Sequence of chain 1.R:
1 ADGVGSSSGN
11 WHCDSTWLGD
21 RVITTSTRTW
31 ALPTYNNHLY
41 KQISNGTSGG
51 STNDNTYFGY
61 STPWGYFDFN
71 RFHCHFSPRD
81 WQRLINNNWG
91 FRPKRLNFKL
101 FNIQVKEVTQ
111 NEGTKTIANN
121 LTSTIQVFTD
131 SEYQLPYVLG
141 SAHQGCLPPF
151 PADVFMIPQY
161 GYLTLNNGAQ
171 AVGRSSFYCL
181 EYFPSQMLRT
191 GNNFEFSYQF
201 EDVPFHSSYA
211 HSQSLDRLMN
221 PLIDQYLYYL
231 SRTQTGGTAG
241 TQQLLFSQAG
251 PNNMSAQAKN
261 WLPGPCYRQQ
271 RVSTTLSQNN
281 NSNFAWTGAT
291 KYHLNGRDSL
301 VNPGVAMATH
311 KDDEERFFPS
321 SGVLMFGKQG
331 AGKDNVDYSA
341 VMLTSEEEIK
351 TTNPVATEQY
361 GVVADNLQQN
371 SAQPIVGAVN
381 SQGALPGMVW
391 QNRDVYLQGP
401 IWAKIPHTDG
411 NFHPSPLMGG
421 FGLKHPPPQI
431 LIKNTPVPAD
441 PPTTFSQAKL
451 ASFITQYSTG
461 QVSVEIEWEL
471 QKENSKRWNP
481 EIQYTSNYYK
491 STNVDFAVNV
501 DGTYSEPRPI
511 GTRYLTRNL

A small-molecule ligand and the protein it binds are described below.
Small molecule (SMILES): Nc1ncnc2c1ncn2[C@H]1C[C@H](O)[C@@H](COP(=O)(O)O)O1

Binding-site contacts:
Ligand atom N6 contacts residue SER415 of chain 1.R at 3.4 Å.
Ligand atom C1' contacts residue DC1 of chain 1.QC at 3.9 Å.
Ligand atom OP1 contacts residue ASN411 of chain 1.S at 3.6 Å.
Ligand atom OP2 contacts residue DC1 of chain 1.QC at 2.5 Å (h-bond).
Ligand atom C5 contacts residue PRO414 of chain 1.R at 4.1 Å (hydrophobic).
Ligand atom O4' contacts residue DC1 of chain 1.QC at 3.3 Å.
Ligand atom O5' contacts residue DC1 of chain 1.QC at 2.5 Å (h-bond).
Ligand atom N1 contacts residue VAL203 of chain 1.R at 4.0 Å.
Ligand atom N6 contacts residue PRO414 of chain 1.R at 3.7 Å.
Ligand atom C2' contacts residue PRO414 of chain 1.R at 3.5 Å (hydrophobic).
Ligand atom N6 contacts residue GLY422 of chain 1.R at 3.1 Å (h-bond).
Ligand atom N6 contacts residue PHE421 of chain 1.R at 4.1 Å.
Ligand atom C2 contacts residue ILE405 of chain 1.R at 4.1 Å (hydrophobic).
Ligand atom N7 contacts residue HIS413 of chain 1.R at 4.0 Å.
Ligand atom N1 contacts residue PRO414 of chain 1.R at 3.5 Å (h-bond).
Ligand atom N9 contacts residue PRO204 of chain 1.R at 4.2 Å.
Ligand atom C5' contacts residue DC1 of chain 1.QC at 3.9 Å.
Ligand atom C2 contacts residue PRO414 of chain 1.R at 4.1 Å (hydrophobic).
Ligand atom O5' contacts residue ASP409 of chain 1.S at 3.6 Å.
Ligand atom P contacts residue DC1 of chain 1.QC at 1.6 Å.
Ligand atom C2 contacts residue GLY422 of chain 1.R at 3.5 Å.
Ligand atom C6 contacts residue PRO414 of chain 1.R at 3.5 Å (hydrophobic).
Ligand atom C3' contacts residue HIS413 of chain 1.R at 3.6 Å.
Ligand atom C4' contacts residue DC1 of chain 1.QC at 4.1 Å.
Ligand atom OP1 contacts residue DC1 of chain 1.QC at 2.5 Å (h-bond).
Ligand atom N6 contacts residue GLY420 of chain 1.R at 4.2 Å.
Ligand atom C6 contacts residue SER415 of chain 1.R at 4.0 Å.
Ligand atom N1 contacts residue GLY422 of chain 1.R at 3.0 Å (h-bond).
Ligand atom N3 contacts residue PRO414 of chain 1.R at 3.9 Å.
Ligand atom C8 contacts residue HIS413 of chain 1.R at 3.6 Å.
Ligand atom C5' contacts residue HIS413 of chain 1.R at 3.7 Å.
Ligand atom C5 contacts residue PRO204 of chain 1.R at 3.9 Å (hydrophobic).
Ligand atom C5' contacts residue ASP409 of chain 1.S at 4.0 Å.
Ligand atom C6 contacts residue GLY422 of chain 1.R at 3.8 Å.
Ligand atom O3' contacts residue HIS413 of chain 1.R at 4.1 Å.
Ligand atom N7 contacts residue SER415 of chain 1.R at 3.8 Å.
Ligand atom C4 contacts residue PRO204 of chain 1.R at 4.0 Å (hydrophobic).
Ligand atom N7 contacts residue PRO204 of chain 1.R at 4.0 Å.
Ligand atom C8 contacts residue PRO204 of chain 1.R at 4.1 Å (hydrophobic).
Ligand atom N6 contacts residue PRO416 of chain 1.R at 3.9 Å.

Sequence of chain 1.S:
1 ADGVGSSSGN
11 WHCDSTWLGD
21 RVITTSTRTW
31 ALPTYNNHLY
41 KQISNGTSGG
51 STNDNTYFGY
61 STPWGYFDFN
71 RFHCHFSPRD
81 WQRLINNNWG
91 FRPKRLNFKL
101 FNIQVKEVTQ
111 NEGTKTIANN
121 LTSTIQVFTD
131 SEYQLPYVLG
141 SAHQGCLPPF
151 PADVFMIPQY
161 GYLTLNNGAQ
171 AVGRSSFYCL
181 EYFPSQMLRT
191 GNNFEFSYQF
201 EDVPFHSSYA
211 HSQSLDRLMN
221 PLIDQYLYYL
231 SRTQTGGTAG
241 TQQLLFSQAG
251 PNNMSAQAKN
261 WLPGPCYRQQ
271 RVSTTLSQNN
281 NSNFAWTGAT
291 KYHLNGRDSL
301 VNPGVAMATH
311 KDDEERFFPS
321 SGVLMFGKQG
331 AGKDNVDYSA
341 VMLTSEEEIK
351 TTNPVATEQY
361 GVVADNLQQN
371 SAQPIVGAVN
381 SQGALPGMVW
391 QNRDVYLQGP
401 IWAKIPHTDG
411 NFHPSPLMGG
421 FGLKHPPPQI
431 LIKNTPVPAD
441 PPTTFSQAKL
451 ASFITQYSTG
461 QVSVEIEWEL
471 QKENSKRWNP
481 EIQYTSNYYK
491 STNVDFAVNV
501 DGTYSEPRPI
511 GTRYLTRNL